Sequence of chain 1.A:
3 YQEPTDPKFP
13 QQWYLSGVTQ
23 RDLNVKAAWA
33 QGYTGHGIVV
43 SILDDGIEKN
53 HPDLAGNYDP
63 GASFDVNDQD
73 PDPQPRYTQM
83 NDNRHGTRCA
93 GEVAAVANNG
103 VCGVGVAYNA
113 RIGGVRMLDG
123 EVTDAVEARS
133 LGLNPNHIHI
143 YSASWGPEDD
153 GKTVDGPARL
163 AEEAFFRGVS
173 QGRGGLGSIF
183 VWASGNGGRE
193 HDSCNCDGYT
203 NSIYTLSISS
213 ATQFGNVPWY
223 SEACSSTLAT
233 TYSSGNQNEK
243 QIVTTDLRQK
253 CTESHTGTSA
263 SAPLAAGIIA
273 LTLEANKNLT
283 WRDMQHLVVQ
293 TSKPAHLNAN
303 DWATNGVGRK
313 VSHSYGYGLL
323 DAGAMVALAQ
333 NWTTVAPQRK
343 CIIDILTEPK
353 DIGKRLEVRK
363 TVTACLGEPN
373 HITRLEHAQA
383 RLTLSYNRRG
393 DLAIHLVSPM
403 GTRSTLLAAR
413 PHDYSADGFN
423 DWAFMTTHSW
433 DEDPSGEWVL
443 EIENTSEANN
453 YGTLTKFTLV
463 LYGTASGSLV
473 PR

A small-molecule ligand and the protein it binds are described below.
Small molecule (SMILES): NC1=NCc2ccccc21

Binding-site contacts:
Ligand atom C1 contacts residue ARG161 of chain 1.A at 3.5 Å.
Ligand atom C5 contacts residue ARG161 of chain 1.A at 3.7 Å.
Ligand atom C9 contacts residue ARG161 of chain 1.A at 3.8 Å.
Ligand atom N10 contacts residue ARG161 of chain 1.A at 4.0 Å.
Ligand atom C3 contacts residue ARG161 of chain 1.A at 3.9 Å.
Ligand atom N8 contacts residue GLU164 of chain 1.A at 4.4 Å.
Ligand atom C2 contacts residue ARG161 of chain 1.A at 3.6 Å.
Ligand atom N8 contacts residue ARG161 of chain 1.A at 3.8 Å.
Ligand atom C4 contacts residue ARG161 of chain 1.A at 3.7 Å.
Ligand atom C7 contacts residue ARG161 of chain 1.A at 3.8 Å.
Ligand atom C6 contacts residue ARG161 of chain 1.A at 3.5 Å.